This protein binds this small molecule.
Small molecule (SMILES): CC(=O)N[C@@H]1[C@@H](O)[C@H](O)[C@@H](CO)O[C@H]1O

Binding-site contacts:
Ligand atom C8 contacts residue ASN342 of chain 2.B at 3.9 Å.
Ligand atom C5 contacts residue ASN341 of chain 2.B at 4.4 Å.
Ligand atom C7 contacts residue ASN341 of chain 2.B at 3.4 Å.
Ligand atom O5 contacts residue SER338 of chain 2.B at 4.0 Å.
Ligand atom C2 contacts residue ASN341 of chain 2.B at 3.5 Å.
Ligand atom C7 contacts residue ASN342 of chain 2.B at 3.7 Å.
Ligand atom C6 contacts residue SER338 of chain 2.B at 4.4 Å.
Ligand atom N2 contacts residue ASN341 of chain 2.B at 3.6 Å.
Ligand atom O7 contacts residue ASN341 of chain 2.B at 2.5 Å (h-bond).
Ligand atom C6 contacts residue PHE337 of chain 2.B at 4.2 Å (hydrophobic).
Ligand atom C1 contacts residue ASN341 of chain 2.B at 2.3 Å.
Ligand atom O7 contacts residue ASN342 of chain 2.B at 2.8 Å (h-bond).
Ligand atom O5 contacts residue ASN341 of chain 2.B at 3.1 Å (h-bond).

Sequence of chain 2.B:
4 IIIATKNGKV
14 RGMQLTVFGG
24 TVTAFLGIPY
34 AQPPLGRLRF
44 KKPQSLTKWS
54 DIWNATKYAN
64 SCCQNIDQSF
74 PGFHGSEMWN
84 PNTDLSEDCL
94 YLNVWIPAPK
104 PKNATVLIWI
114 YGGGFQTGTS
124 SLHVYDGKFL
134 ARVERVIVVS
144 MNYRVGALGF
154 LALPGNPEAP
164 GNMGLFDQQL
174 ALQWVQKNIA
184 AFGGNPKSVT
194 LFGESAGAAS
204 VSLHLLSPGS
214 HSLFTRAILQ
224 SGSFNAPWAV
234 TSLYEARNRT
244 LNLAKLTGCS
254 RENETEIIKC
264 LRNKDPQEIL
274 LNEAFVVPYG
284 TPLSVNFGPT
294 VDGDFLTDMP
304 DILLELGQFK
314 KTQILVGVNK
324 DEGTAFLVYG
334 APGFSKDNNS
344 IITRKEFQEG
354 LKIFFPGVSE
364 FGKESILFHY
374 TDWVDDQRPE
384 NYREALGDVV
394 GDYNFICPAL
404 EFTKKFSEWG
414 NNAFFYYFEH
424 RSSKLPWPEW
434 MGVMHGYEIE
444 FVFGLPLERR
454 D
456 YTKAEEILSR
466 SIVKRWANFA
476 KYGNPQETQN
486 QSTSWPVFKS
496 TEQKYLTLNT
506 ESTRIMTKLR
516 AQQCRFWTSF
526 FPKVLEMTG